Binding-site contacts:
Ligand atom O6 contacts residue MET151 of chain 56.A at 4.0 Å.
Ligand atom O5 contacts residue MET151 of chain 56.A at 3.9 Å.
Ligand atom N2 contacts residue THR156 of chain 56.A at 4.3 Å.
Ligand atom C2 contacts residue ASN154 of chain 56.A at 2.5 Å.
Ligand atom C8 contacts residue ASN154 of chain 56.A at 2.8 Å.
Ligand atom O5 contacts residue THR156 of chain 56.A at 3.9 Å.
Ligand atom C1 contacts residue THR156 of chain 56.A at 3.2 Å.
Ligand atom N2 contacts residue ASN154 of chain 56.A at 2.9 Å (h-bond).
Ligand atom C7 contacts residue ASN154 of chain 56.A at 3.3 Å.
Ligand atom C3 contacts residue THR156 of chain 56.A at 4.5 Å.
Ligand atom O7 contacts residue ASN154 of chain 56.A at 4.3 Å.
Ligand atom C2 contacts residue THR156 of chain 56.A at 4.2 Å.
Ligand atom C4 contacts residue ASN154 of chain 56.A at 4.3 Å.
Ligand atom C1 contacts residue ASN154 of chain 56.A at 1.4 Å.
Ligand atom C6 contacts residue MET151 of chain 56.A at 4.0 Å (hydrophobic).
Ligand atom C5 contacts residue THR156 of chain 56.A at 4.1 Å.
Ligand atom O5 contacts residue ASN154 of chain 56.A at 2.3 Å (h-bond).
Ligand atom C3 contacts residue ASN154 of chain 56.A at 3.8 Å.
Ligand atom C5 contacts residue ASN154 of chain 56.A at 3.7 Å.

Sequence of chain 56.A:
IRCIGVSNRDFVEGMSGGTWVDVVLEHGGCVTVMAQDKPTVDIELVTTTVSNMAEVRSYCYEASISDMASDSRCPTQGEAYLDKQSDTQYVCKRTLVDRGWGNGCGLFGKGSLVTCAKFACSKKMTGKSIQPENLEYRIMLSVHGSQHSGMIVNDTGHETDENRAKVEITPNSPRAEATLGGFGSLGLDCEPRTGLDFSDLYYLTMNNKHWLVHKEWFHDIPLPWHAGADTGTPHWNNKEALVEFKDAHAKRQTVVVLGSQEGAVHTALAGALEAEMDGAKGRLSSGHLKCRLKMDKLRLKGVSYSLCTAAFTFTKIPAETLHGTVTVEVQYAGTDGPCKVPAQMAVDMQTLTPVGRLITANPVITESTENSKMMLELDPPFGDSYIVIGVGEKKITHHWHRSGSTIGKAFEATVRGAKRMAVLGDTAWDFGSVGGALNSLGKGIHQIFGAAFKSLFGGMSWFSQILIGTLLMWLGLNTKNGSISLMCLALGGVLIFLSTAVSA

A small-molecule ligand and the protein it binds are described below.
Small molecule (SMILES): CC(=O)N[C@@H]1[C@@H](O)[C@H](O)[C@@H](CO)O[C@H]1O